Binding-site contacts:
Ligand atom C3 contacts residue ASN124 of chain 1.C at 3.8 Å.
Ligand atom O5 contacts residue ASN124 of chain 1.C at 2.4 Å (h-bond).
Ligand atom C8 contacts residue ILE122 of chain 1.C at 4.0 Å (hydrophobic).
Ligand atom O7 contacts residue ASN124 of chain 1.C at 3.6 Å.
Ligand atom N2 contacts residue ASN124 of chain 1.C at 2.9 Å (h-bond).
Ligand atom C5 contacts residue ASN124 of chain 1.C at 3.7 Å.
Ligand atom C4 contacts residue ASN124 of chain 1.C at 4.2 Å.
Ligand atom C8 contacts residue PRO123 of chain 1.C at 4.0 Å (hydrophobic).
Ligand atom C3 contacts residue ARG121 of chain 1.C at 4.4 Å.
Ligand atom C8 contacts residue ARG121 of chain 1.C at 4.4 Å.
Ligand atom N2 contacts residue ARG121 of chain 1.C at 4.0 Å.
Ligand atom C7 contacts residue ASN124 of chain 1.C at 3.4 Å.
Ligand atom C8 contacts residue ASN124 of chain 1.C at 4.3 Å.
Ligand atom C1 contacts residue ASN124 of chain 1.C at 1.4 Å.
Ligand atom O3 contacts residue ARG121 of chain 1.C at 4.2 Å.
Ligand atom C2 contacts residue ASN124 of chain 1.C at 2.4 Å.

This protein binds this small molecule.
Small molecule (SMILES): CC(=O)N[C@@H]1[C@@H](O)[C@H](O)[C@@H](CO)O[C@H]1O

Sequence of chain 1.C:
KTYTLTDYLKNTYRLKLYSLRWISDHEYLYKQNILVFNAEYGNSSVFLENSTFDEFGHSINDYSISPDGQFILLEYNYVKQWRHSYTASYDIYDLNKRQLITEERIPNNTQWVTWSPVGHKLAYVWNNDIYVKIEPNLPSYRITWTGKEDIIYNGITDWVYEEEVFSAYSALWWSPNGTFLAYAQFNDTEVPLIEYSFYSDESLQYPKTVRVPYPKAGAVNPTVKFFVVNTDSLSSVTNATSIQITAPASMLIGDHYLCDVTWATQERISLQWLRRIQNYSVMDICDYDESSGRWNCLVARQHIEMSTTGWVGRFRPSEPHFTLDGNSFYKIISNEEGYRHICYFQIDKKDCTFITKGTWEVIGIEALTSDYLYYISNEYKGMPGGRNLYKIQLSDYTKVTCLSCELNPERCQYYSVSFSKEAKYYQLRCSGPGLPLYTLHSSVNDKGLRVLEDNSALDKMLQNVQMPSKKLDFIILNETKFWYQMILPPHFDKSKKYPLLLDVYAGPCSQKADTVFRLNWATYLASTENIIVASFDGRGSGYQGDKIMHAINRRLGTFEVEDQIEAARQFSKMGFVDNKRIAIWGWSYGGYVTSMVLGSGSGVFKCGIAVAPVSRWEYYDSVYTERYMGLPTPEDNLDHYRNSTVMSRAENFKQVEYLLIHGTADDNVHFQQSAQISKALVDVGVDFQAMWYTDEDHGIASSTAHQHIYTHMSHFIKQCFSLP